The protein below binds the small molecule below.
Small molecule (SMILES): CC(=O)N[C@@H]1[C@@H](O)[C@H](O)[C@@H](CO)O[C@H]1O

Sequence of chain 1.A:
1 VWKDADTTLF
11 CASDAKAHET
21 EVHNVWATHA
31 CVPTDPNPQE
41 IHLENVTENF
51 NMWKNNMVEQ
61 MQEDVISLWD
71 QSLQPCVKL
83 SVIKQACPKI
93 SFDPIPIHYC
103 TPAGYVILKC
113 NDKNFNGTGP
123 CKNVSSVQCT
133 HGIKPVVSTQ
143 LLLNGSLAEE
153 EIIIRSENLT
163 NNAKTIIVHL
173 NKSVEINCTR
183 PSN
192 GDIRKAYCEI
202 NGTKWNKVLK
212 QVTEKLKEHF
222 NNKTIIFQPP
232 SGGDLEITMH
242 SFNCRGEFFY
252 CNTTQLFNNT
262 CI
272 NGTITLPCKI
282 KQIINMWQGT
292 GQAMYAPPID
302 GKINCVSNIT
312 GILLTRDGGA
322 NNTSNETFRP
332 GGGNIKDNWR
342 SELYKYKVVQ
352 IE

Binding-site contacts:
Ligand atom C1 contacts residue GLU153 of chain 1.A at 4.2 Å.
Ligand atom O6 contacts residue GLU153 of chain 1.A at 3.9 Å.
Ligand atom C5 contacts residue ASN173 of chain 1.A at 3.7 Å.
Ligand atom C8 contacts residue LYS174 of chain 1.A at 4.4 Å.
Ligand atom C8 contacts residue ASN173 of chain 1.A at 4.3 Å.
Ligand atom O7 contacts residue GLU152 of chain 1.A at 3.5 Å (salt-bridge).
Ligand atom C2 contacts residue GLN212 of chain 1.A at 4.4 Å.
Ligand atom N2 contacts residue ASN173 of chain 1.A at 2.9 Å (h-bond).
Ligand atom C2 contacts residue GLU152 of chain 1.A at 4.1 Å.
Ligand atom C1 contacts residue ASN173 of chain 1.A at 1.4 Å.
Ligand atom C4 contacts residue ASN173 of chain 1.A at 4.2 Å.
Ligand atom O6 contacts residue LYS216 of chain 1.A at 3.7 Å.
Ligand atom O5 contacts residue ASN173 of chain 1.A at 2.3 Å (h-bond).
Ligand atom C3 contacts residue GLN212 of chain 1.A at 3.6 Å.
Ligand atom C3 contacts residue ASN173 of chain 1.A at 3.8 Å.
Ligand atom C2 contacts residue ASN173 of chain 1.A at 2.5 Å.
Ligand atom C6 contacts residue ILE154 of chain 1.A at 4.1 Å (hydrophobic).
Ligand atom C6 contacts residue GLU153 of chain 1.A at 4.0 Å.
Ligand atom O3 contacts residue GLN212 of chain 1.A at 4.3 Å.
Ligand atom C5 contacts residue ILE154 of chain 1.A at 4.3 Å (hydrophobic).
Ligand atom O6 contacts residue ILE154 of chain 1.A at 3.3 Å (h-bond).
Ligand atom C1 contacts residue GLN212 of chain 1.A at 4.2 Å.
Ligand atom C5 contacts residue GLU153 of chain 1.A at 4.5 Å.
Ligand atom C1 contacts residue GLU152 of chain 1.A at 3.7 Å.
Ligand atom O5 contacts residue GLU152 of chain 1.A at 3.9 Å.
Ligand atom C1 contacts residue ILE154 of chain 1.A at 4.1 Å (hydrophobic).
Ligand atom O5 contacts residue ILE154 of chain 1.A at 3.3 Å (h-bond).
Ligand atom O5 contacts residue GLU153 of chain 1.A at 3.4 Å.
Ligand atom C7 contacts residue GLU152 of chain 1.A at 4.4 Å.
Ligand atom C4 contacts residue GLN212 of chain 1.A at 4.4 Å.
Ligand atom O7 contacts residue ASN173 of chain 1.A at 3.2 Å (h-bond).
Ligand atom O4 contacts residue GLN212 of chain 1.A at 4.3 Å.
Ligand atom N2 contacts residue GLN212 of chain 1.A at 4.3 Å.
Ligand atom C7 contacts residue ASN173 of chain 1.A at 3.2 Å.